Sequence of chain 1.M:
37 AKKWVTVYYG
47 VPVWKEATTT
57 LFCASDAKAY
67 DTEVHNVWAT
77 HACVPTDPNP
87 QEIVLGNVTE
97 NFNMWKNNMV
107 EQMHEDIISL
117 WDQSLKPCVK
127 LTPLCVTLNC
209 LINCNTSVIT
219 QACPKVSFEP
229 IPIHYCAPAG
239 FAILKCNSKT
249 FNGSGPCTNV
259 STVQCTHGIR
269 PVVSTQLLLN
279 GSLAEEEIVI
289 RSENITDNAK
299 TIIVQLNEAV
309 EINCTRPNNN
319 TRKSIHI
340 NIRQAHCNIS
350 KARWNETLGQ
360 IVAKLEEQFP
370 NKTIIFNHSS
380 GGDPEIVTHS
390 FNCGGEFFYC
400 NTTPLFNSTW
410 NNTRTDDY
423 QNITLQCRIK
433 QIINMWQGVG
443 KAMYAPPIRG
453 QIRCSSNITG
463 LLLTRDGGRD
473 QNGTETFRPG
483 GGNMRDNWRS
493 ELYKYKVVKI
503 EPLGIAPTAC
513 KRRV

Binding-site contacts:
Ligand atom C5 contacts residue ASN400 of chain 1.M at 3.6 Å.
Ligand atom C3 contacts residue ASN400 of chain 1.M at 3.8 Å.
Ligand atom C1 contacts residue THR402 of chain 1.M at 3.2 Å.
Ligand atom C8 contacts residue THR387 of chain 1.M at 4.2 Å.
Ligand atom C5 contacts residue THR402 of chain 1.M at 3.4 Å.
Ligand atom O7 contacts residue ASN400 of chain 1.M at 4.3 Å.
Ligand atom C2 contacts residue ASN400 of chain 1.M at 2.5 Å.
Ligand atom C2 contacts residue THR402 of chain 1.M at 4.5 Å.
Ligand atom O5 contacts residue ASN400 of chain 1.M at 2.4 Å (h-bond).
Ligand atom N2 contacts residue ASN400 of chain 1.M at 2.9 Å (h-bond).
Ligand atom C4 contacts residue ASN400 of chain 1.M at 4.2 Å.
Ligand atom C6 contacts residue THR402 of chain 1.M at 4.1 Å.
Ligand atom C7 contacts residue ASN400 of chain 1.M at 3.9 Å.
Ligand atom C8 contacts residue VAL386 of chain 1.M at 4.2 Å (hydrophobic).
Ligand atom O5 contacts residue THR402 of chain 1.M at 3.3 Å (h-bond).
Ligand atom C1 contacts residue ASN400 of chain 1.M at 1.4 Å.

The small molecule below binds the protein below.
Small molecule (SMILES): CC(=O)N[C@H]1[C@H](O[C@H]2[C@H](O)[C@@H](NC(C)=O)CO[C@@H]2CO)O[C@H](CO)[C@@H](O[C@@H]2O[C@H](CO)[C@@H](O)[C@H](O)[C@@H]2O)[C@@H]1O